The small molecule below binds the protein below.
Small molecule (SMILES): CC(=O)N[C@@H]1[C@@H](O)[C@H](O)[C@@H](CO)O[C@H]1O

Binding-site contacts:
Ligand atom C7 contacts residue ASN21 of chain 1.E at 4.0 Å.
Ligand atom O6 contacts residue ASN21 of chain 1.E at 4.3 Å.
Ligand atom C1 contacts residue ASN21 of chain 1.E at 1.4 Å.
Ligand atom C5 contacts residue ASN21 of chain 1.E at 3.3 Å.
Ligand atom C3 contacts residue ASN21 of chain 1.E at 3.7 Å.
Ligand atom C6 contacts residue ASN21 of chain 1.E at 3.3 Å.
Ligand atom C4 contacts residue ASN21 of chain 1.E at 3.8 Å.
Ligand atom O7 contacts residue ASN21 of chain 1.E at 4.0 Å.
Ligand atom C2 contacts residue ASN21 of chain 1.E at 2.5 Å.
Ligand atom O5 contacts residue ASN21 of chain 1.E at 2.5 Å (h-bond).
Ligand atom N2 contacts residue ASN21 of chain 1.E at 3.3 Å (h-bond).

Sequence of chain 1.E:
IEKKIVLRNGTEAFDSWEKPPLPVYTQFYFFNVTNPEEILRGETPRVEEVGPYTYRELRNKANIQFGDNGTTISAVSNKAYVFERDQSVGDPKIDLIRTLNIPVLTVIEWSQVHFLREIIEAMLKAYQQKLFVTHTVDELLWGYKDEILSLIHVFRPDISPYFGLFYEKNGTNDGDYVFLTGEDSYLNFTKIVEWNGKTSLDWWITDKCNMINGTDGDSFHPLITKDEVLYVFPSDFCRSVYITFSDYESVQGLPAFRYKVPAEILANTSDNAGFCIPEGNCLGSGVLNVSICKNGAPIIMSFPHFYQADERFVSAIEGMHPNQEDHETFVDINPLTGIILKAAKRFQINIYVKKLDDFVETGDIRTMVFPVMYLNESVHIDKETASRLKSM